Sequence of chain 1.HB:
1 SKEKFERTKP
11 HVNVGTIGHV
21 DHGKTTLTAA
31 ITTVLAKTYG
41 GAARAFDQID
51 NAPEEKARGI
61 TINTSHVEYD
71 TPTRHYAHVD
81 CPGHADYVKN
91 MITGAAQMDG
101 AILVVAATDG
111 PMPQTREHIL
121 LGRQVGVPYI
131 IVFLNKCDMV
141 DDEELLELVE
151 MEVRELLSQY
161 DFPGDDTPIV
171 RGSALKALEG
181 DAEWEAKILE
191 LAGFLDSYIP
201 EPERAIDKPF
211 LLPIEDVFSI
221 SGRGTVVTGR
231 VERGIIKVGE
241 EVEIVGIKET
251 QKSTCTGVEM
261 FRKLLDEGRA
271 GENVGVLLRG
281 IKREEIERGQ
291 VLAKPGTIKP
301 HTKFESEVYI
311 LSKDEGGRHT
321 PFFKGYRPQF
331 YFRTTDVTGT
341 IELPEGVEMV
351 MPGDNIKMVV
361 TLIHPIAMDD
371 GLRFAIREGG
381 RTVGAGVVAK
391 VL

The small molecule below binds the protein below.
Small molecule (SMILES): Nc1nc2c(ncn2[C@@H]2O[C@H](CO[P](=O)(O)O[P](=O)(O)CP(=O)(O)O)[C@@H](O)[C@H]2O)c(=O)[nH]1

Binding-site contacts:
Ligand atom O1G contacts residue ASP21 of chain 1.HB at 3.2 Å (salt-bridge).
Ligand atom O6 contacts residue ALA174 of chain 1.HB at 3.1 Å (h-bond).
Ligand atom O2B contacts residue THR61 of chain 1.HB at 3.2 Å (h-bond).
Ligand atom C4 contacts residue LYS136 of chain 1.HB at 3.8 Å.
Ligand atom O3A contacts residue GLY23 of chain 1.HB at 3.5 Å (h-bond).
Ligand atom O2G contacts residue ILE60 of chain 1.HB at 3.1 Å.
Ligand atom C6 contacts residue LEU175 of chain 1.HB at 3.6 Å (hydrophobic).
Ligand atom O1A contacts residue THR26 of chain 1.HB at 2.8 Å (h-bond).
Ligand atom O3G contacts residue THR61 of chain 1.HB at 2.8 Å (h-bond).
Ligand atom C2' contacts residue THR26 of chain 1.HB at 3.5 Å.
Ligand atom C5 contacts residue ASN135 of chain 1.HB at 3.7 Å.
Ligand atom O3G contacts residue ILE60 of chain 1.HB at 3.2 Å.
Ligand atom O5' contacts residue THR26 of chain 1.HB at 3.2 Å (h-bond).
Ligand atom C5 contacts residue LEU175 of chain 1.HB at 3.6 Å (hydrophobic).
Ligand atom O2G contacts residue VAL20 of chain 1.HB at 3.3 Å.
Ligand atom O1B contacts residue THR25 of chain 1.HB at 3.5 Å (h-bond).
Ligand atom O1B contacts residue LYS24 of chain 1.HB at 2.7 Å (salt-bridge).
Ligand atom O6 contacts residue ASN135 of chain 1.HB at 2.8 Å (h-bond).
Ligand atom O1A contacts residue THR25 of chain 1.HB at 3.3 Å.
Ligand atom O4' contacts residue LYS136 of chain 1.HB at 3.6 Å.
Ligand atom O1G contacts residue GLY83 of chain 1.HB at 3.4 Å (h-bond).
Ligand atom N9 contacts residue LYS136 of chain 1.HB at 3.8 Å.
Ligand atom O1G contacts residue LYS24 of chain 1.HB at 3.1 Å (salt-bridge).
Ligand atom C3B contacts residue ASP21 of chain 1.HB at 3.1 Å.
Ligand atom O2B contacts residue THR25 of chain 1.HB at 2.8 Å (h-bond).
Ligand atom N2 contacts residue MET139 of chain 1.HB at 3.2 Å.
Ligand atom O6 contacts residue SER173 of chain 1.HB at 3.5 Å (h-bond).
Ligand atom N7 contacts residue ASN135 of chain 1.HB at 3.3 Å (h-bond).
Ligand atom O1B contacts residue GLY23 of chain 1.HB at 3.5 Å (h-bond).
Ligand atom O1G contacts residue VAL20 of chain 1.HB at 3.1 Å.
Ligand atom C5' contacts residue ASP21 of chain 1.HB at 3.7 Å.
Ligand atom O2G contacts residue GLY59 of chain 1.HB at 3.3 Å (h-bond).
Ligand atom O6 contacts residue ASP138 of chain 1.HB at 3.6 Å (salt-bridge).
Ligand atom N1 contacts residue ASP138 of chain 1.HB at 3.0 Å (salt-bridge).
Ligand atom C6 contacts residue ASN135 of chain 1.HB at 3.4 Å.
Ligand atom C6 contacts residue ASP138 of chain 1.HB at 3.8 Å.
Ligand atom O6 contacts residue LYS136 of chain 1.HB at 3.5 Å (salt-bridge).
Ligand atom O6 contacts residue LEU175 of chain 1.HB at 3.4 Å (h-bond).
Ligand atom N3 contacts residue LYS136 of chain 1.HB at 3.7 Å.
Ligand atom O2A contacts residue GLY59 of chain 1.HB at 3.4 Å (h-bond).